Binding-site contacts:
Ligand atom N2 contacts residue GLY345 of chain 1.B at 4.0 Å.
Ligand atom N2 contacts residue ASN350 of chain 1.B at 2.9 Å (h-bond).
Ligand atom O5 contacts residue SER347 of chain 1.B at 3.9 Å.
Ligand atom C4 contacts residue ASN350 of chain 1.B at 4.2 Å.
Ligand atom C1 contacts residue SER347 of chain 1.B at 3.8 Å.
Ligand atom O6 contacts residue SER347 of chain 1.B at 4.4 Å.
Ligand atom O5 contacts residue ASN350 of chain 1.B at 2.3 Å (h-bond).
Ligand atom C5 contacts residue ASN350 of chain 1.B at 3.7 Å.
Ligand atom C3 contacts residue ASN350 of chain 1.B at 3.8 Å.
Ligand atom C1 contacts residue ASN350 of chain 1.B at 1.4 Å.
Ligand atom C2 contacts residue ASN350 of chain 1.B at 2.4 Å.
Ligand atom C8 contacts residue ASN350 of chain 1.B at 4.3 Å.
Ligand atom O7 contacts residue ASN350 of chain 1.B at 3.8 Å.
Ligand atom C5 contacts residue SER347 of chain 1.B at 4.5 Å.
Ligand atom C7 contacts residue ASN350 of chain 1.B at 3.5 Å.
Ligand atom C8 contacts residue LEU353 of chain 1.B at 3.7 Å (hydrophobic).

This small molecule binds to this protein.
Small molecule (SMILES): CC(=O)N[C@@H]1[C@@H](O)[C@H](O)[C@@H](CO)O[C@H]1O

Sequence of chain 1.B:
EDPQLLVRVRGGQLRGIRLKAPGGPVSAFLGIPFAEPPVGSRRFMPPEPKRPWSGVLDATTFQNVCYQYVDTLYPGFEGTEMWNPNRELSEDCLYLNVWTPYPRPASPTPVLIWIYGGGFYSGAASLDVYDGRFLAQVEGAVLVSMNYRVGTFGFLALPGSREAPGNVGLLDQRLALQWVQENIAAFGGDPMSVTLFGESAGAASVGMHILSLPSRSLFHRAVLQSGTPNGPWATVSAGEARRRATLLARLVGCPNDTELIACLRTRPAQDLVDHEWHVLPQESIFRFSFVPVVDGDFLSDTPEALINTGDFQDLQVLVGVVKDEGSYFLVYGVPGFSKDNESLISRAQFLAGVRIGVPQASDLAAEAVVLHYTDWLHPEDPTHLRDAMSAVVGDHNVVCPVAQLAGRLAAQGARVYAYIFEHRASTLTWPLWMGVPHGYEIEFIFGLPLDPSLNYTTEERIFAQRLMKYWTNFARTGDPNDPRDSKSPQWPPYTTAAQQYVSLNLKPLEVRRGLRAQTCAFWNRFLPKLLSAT